Sequence of chain 1.E:
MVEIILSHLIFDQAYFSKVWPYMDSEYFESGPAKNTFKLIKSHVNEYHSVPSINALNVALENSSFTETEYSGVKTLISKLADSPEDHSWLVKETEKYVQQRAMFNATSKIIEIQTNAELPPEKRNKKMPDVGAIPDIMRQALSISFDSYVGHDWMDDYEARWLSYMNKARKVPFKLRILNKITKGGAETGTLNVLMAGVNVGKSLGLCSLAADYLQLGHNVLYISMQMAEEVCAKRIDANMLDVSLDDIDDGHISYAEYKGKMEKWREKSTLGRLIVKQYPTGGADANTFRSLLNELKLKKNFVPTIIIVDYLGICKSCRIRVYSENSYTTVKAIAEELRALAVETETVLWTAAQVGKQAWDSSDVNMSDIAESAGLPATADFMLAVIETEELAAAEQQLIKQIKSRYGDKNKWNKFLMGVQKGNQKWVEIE

Binding-site contacts:
Ligand atom O2B contacts residue SER204 of chain 1.F at 3.1 Å (h-bond).
Ligand atom N7 contacts residue GLY409 of chain 1.E at 3.9 Å.
Ligand atom O2' contacts residue LYS411 of chain 1.E at 3.3 Å (salt-bridge).
Ligand atom C2 contacts residue ASP410 of chain 1.E at 3.9 Å.
Ligand atom C8 contacts residue GLY409 of chain 1.E at 3.8 Å.
Ligand atom S1G contacts residue ASN200 of chain 1.F at 3.6 Å.
Ligand atom O1B contacts residue ASN200 of chain 1.F at 3.7 Å.
Ligand atom S1G contacts residue VAL199 of chain 1.F at 3.6 Å.
Ligand atom C5' contacts residue GLY202 of chain 1.F at 3.5 Å.
Ligand atom O2' contacts residue LYS423 of chain 1.F at 3.7 Å.
Ligand atom N9 contacts residue GLY409 of chain 1.E at 3.7 Å.
Ligand atom O2G contacts residue ARG407 of chain 1.E at 2.6 Å (salt-bridge).
Ligand atom C6 contacts residue TYR408 of chain 1.E at 3.5 Å (hydrophobic).
Ligand atom O1A contacts residue LEU205 of chain 1.F at 3.4 Å (h-bond).
Ligand atom O1A contacts residue SER204 of chain 1.F at 3.3 Å.
Ligand atom C4 contacts residue GLY409 of chain 1.E at 3.6 Å.
Ligand atom O2G contacts residue LYS405 of chain 1.E at 3.3 Å.
Ligand atom O3B contacts residue MG1 of chain 1.Q at 3.6 Å.
Ligand atom O1A contacts residue ARG236 of chain 1.F at 3.1 Å (salt-bridge).
Ligand atom PB contacts residue MG1 of chain 1.Q at 3.4 Å.
Ligand atom O2B contacts residue MG1 of chain 1.Q at 2.2 Å.
Ligand atom C5 contacts residue GLY409 of chain 1.E at 3.7 Å.
Ligand atom PA contacts residue ARG236 of chain 1.F at 3.6 Å.
Ligand atom C3' contacts residue ASN200 of chain 1.F at 3.2 Å.
Ligand atom N6 contacts residue TYR408 of chain 1.E at 2.9 Å (h-bond).
Ligand atom O3B contacts residue ASN200 of chain 1.F at 3.5 Å (h-bond).
Ligand atom O3G contacts residue MG1 of chain 1.Q at 1.8 Å.
Ligand atom O1B contacts residue LYS203 of chain 1.F at 3.1 Å.
Ligand atom O1B contacts residue GLY198 of chain 1.F at 3.8 Å.
Ligand atom C2' contacts residue GLY409 of chain 1.E at 3.9 Å.
Ligand atom C6 contacts residue GLY409 of chain 1.E at 3.9 Å.
Ligand atom N7 contacts residue ARG407 of chain 1.E at 3.3 Å (salt-bridge).
Ligand atom O3A contacts residue GLY202 of chain 1.F at 3.5 Å (h-bond).
Ligand atom O2' contacts residue ASP410 of chain 1.E at 3.3 Å (salt-bridge).
Ligand atom O2A contacts residue ARG236 of chain 1.F at 3.4 Å (salt-bridge).
Ligand atom O3' contacts residue ASN200 of chain 1.F at 2.6 Å (h-bond).
Ligand atom PG contacts residue MG1 of chain 1.Q at 3.2 Å.
Ligand atom O3G contacts residue GLN227 of chain 1.F at 3.2 Å (h-bond).
Ligand atom N3 contacts residue ASP410 of chain 1.E at 3.7 Å.
Ligand atom O3A contacts residue LYS203 of chain 1.F at 3.6 Å (salt-bridge).

The protein below binds the small molecule below.
Small molecule (SMILES): Nc1ncnc2c1ncn2[C@@H]1O[C@H](COP(=O)(O)OP(=O)(O)OP(O)(O)=S)[C@@H](O)[C@H]1O

Sequence of chain 1.F:
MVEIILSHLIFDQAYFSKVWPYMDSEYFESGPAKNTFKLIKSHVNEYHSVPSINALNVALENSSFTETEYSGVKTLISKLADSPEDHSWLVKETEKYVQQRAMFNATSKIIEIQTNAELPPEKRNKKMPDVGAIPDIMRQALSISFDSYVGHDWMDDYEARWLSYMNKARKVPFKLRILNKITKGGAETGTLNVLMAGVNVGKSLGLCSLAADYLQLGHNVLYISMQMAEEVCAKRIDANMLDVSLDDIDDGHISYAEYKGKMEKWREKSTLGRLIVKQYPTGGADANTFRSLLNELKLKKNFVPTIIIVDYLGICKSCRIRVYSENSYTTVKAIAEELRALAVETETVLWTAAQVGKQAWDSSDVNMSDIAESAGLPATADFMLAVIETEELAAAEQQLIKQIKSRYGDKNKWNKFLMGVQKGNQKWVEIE